A small-molecule ligand and the protein it binds are described below.
Small molecule (SMILES): CC(=O)N[C@H]1[C@H](O[C@H]2[C@H](O)[C@@H](NC(C)=O)CO[C@@H]2CO)O[C@H](CO)[C@@H](O[C@@H]2O[C@H](CO)[C@@H](O)[C@H](O)[C@@H]2O)[C@@H]1O

Sequence of chain 1.B:
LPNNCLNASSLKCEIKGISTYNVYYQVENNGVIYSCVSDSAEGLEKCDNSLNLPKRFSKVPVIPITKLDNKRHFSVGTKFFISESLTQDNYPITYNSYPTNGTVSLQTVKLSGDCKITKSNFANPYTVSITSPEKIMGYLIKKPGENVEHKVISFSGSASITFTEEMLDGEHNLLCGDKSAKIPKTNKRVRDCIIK

Binding-site contacts:
Ligand atom C8 contacts residue ASN175 of chain 1.B at 4.2 Å.
Ligand atom O5 contacts residue ASN175 of chain 1.B at 2.4 Å (h-bond).
Ligand atom C2 contacts residue ASN175 of chain 1.B at 2.4 Å.
Ligand atom C4 contacts residue ASN175 of chain 1.B at 4.2 Å.
Ligand atom C5 contacts residue ASN175 of chain 1.B at 3.6 Å.
Ligand atom C3 contacts residue ASN175 of chain 1.B at 3.8 Å.
Ligand atom N2 contacts residue ASN175 of chain 1.B at 3.0 Å (h-bond).
Ligand atom C1 contacts residue PRO166 of chain 1.B at 4.5 Å (hydrophobic).
Ligand atom C1 contacts residue ASN175 of chain 1.B at 1.4 Å.
Ligand atom O5 contacts residue PRO166 of chain 1.B at 4.0 Å.
Ligand atom O7 contacts residue ASN175 of chain 1.B at 3.1 Å (h-bond).
Ligand atom O4 contacts residue ASN175 of chain 1.B at 4.5 Å.
Ligand atom O3 contacts residue ASN175 of chain 1.B at 4.4 Å.
Ligand atom C7 contacts residue ASN175 of chain 1.B at 4.0 Å.